This protein binds this small molecule.
Small molecule (SMILES): CC(=O)N[C@H]1[C@H](O[C@H]2[C@H](O)[C@@H](NC(C)=O)CO[C@@H]2CO)O[C@H](CO)[C@@H](O)[C@@H]1O

Sequence of chain 1.D:
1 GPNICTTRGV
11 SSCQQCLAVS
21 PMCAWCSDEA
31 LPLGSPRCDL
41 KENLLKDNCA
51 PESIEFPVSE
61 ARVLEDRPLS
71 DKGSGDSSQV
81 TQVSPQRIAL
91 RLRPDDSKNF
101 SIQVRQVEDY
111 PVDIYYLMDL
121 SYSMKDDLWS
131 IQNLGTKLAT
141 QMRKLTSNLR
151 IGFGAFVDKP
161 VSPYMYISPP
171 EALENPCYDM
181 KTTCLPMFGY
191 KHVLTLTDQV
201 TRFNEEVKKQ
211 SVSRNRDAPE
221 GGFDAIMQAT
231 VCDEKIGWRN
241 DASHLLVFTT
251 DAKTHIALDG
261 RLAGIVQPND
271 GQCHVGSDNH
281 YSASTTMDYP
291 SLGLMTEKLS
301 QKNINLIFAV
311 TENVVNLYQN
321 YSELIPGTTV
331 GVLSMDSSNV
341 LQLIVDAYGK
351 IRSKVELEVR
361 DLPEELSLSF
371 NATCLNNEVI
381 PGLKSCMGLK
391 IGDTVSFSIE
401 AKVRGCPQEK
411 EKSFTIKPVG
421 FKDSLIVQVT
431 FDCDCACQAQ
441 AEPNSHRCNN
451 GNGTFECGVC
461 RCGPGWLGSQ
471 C

Binding-site contacts:
Ligand atom O7 contacts residue SER398 of chain 1.D at 3.0 Å.
Ligand atom O5 contacts residue PRO381 of chain 1.D at 4.2 Å.
Ligand atom C5 contacts residue ASN371 of chain 1.D at 3.6 Å.
Ligand atom O7 contacts residue ASN371 of chain 1.D at 3.0 Å (h-bond).
Ligand atom O5 contacts residue ASN371 of chain 1.D at 2.4 Å (h-bond).
Ligand atom O6 contacts residue NAG1 of chain 1.LA at 4.0 Å.
Ligand atom N2 contacts residue GLU400 of chain 1.D at 4.3 Å.
Ligand atom C6 contacts residue PRO381 of chain 1.D at 4.5 Å (hydrophobic).
Ligand atom O3 contacts residue GLU400 of chain 1.D at 4.3 Å.
Ligand atom C3 contacts residue ASN371 of chain 1.D at 3.7 Å.
Ligand atom C8 contacts residue ASN371 of chain 1.D at 4.3 Å.
Ligand atom C7 contacts residue ASN371 of chain 1.D at 3.1 Å.
Ligand atom C2 contacts residue ASN371 of chain 1.D at 2.4 Å.
Ligand atom C8 contacts residue SER398 of chain 1.D at 3.5 Å.
Ligand atom C8 contacts residue SER369 of chain 1.D at 4.4 Å.
Ligand atom C8 contacts residue GLU400 of chain 1.D at 3.6 Å.
Ligand atom N2 contacts residue ASN371 of chain 1.D at 2.8 Å (h-bond).
Ligand atom C6 contacts residue NAG1 of chain 1.LA at 3.6 Å.
Ligand atom C4 contacts residue ASN371 of chain 1.D at 4.2 Å.
Ligand atom C7 contacts residue SER398 of chain 1.D at 3.7 Å.
Ligand atom C8 contacts residue ILE399 of chain 1.D at 3.7 Å (hydrophobic).
Ligand atom C1 contacts residue ASN371 of chain 1.D at 1.4 Å.